The small molecule below binds the protein below.
Small molecule (SMILES): Nc1ncnc2c1ncn2[C@@H]1O[C@H](COP(=O)(O)OP(=O)(O)OP(O)(O)=S)[C@@H](O)[C@H]1O

Binding-site contacts:
Ligand atom PB contacts residue SER26 of chain 1.A at 3.7 Å.
Ligand atom O2B contacts residue LYS43 of chain 1.A at 3.5 Å (salt-bridge).
Ligand atom N3 contacts residue LEU20 of chain 1.A at 3.5 Å.
Ligand atom C6 contacts residue GLU96 of chain 1.A at 3.9 Å.
Ligand atom N6 contacts residue GLU96 of chain 1.A at 2.8 Å (salt-bridge).
Ligand atom PA contacts residue ASP159 of chain 1.A at 3.7 Å.
Ligand atom O3' contacts residue ALA145 of chain 1.A at 3.8 Å.
Ligand atom O2A contacts residue MET158 of chain 1.A at 3.7 Å.
Ligand atom O2G contacts residue MG1 of chain 1.C at 3.8 Å.
Ligand atom N7 contacts residue MET158 of chain 1.A at 3.9 Å.
Ligand atom O3' contacts residue MET158 of chain 1.A at 3.8 Å.
Ligand atom C2 contacts residue MET148 of chain 1.A at 3.8 Å (hydrophobic).
Ligand atom N1 contacts residue ALA41 of chain 1.A at 3.8 Å.
Ligand atom O1B contacts residue SER26 of chain 1.A at 2.5 Å (h-bond).
Ligand atom O2' contacts residue LEU20 of chain 1.A at 3.5 Å (h-bond).
Ligand atom O5' contacts residue MET158 of chain 1.A at 3.7 Å.
Ligand atom O2G contacts residue ASP159 of chain 1.A at 2.6 Å (salt-bridge).
Ligand atom O1A contacts residue LYS43 of chain 1.A at 2.8 Å (salt-bridge).
Ligand atom PA contacts residue MG1 of chain 1.D at 3.9 Å.
Ligand atom O3G contacts residue MG1 of chain 1.C at 3.5 Å.
Ligand atom O2A contacts residue MG1 of chain 1.D at 3.0 Å.
Ligand atom C2 contacts residue VAL98 of chain 1.A at 3.3 Å (hydrophobic).
Ligand atom C2 contacts residue LEU20 of chain 1.A at 3.5 Å (hydrophobic).
Ligand atom N9 contacts residue VAL28 of chain 1.A at 3.9 Å.
Ligand atom O1A contacts residue ASP159 of chain 1.A at 3.8 Å.
Ligand atom O2A contacts residue ASN146 of chain 1.A at 3.5 Å (h-bond).
Ligand atom O2A contacts residue ASP159 of chain 1.A at 2.6 Å (salt-bridge).
Ligand atom O2G contacts residue MG1 of chain 1.D at 3.5 Å.
Ligand atom N1 contacts residue VAL98 of chain 1.A at 3.1 Å (h-bond).
Ligand atom O2B contacts residue MG1 of chain 1.C at 2.5 Å.
Ligand atom C3' contacts residue MET158 of chain 1.A at 3.6 Å (hydrophobic).
Ligand atom N3 contacts residue MET148 of chain 1.A at 3.6 Å.
Ligand atom O4' contacts residue VAL28 of chain 1.A at 3.6 Å.
Ligand atom O2B contacts residue ASP159 of chain 1.A at 3.1 Å (salt-bridge).
Ligand atom O3' contacts residue MG1 of chain 1.D at 3.4 Å.
Ligand atom C8 contacts residue VAL28 of chain 1.A at 3.9 Å (hydrophobic).
Ligand atom O3' contacts residue THR102 of chain 1.A at 3.3 Å.
Ligand atom C8 contacts residue MET158 of chain 1.A at 3.8 Å (hydrophobic).
Ligand atom C6 contacts residue ALA41 of chain 1.A at 3.7 Å (hydrophobic).
Ligand atom N6 contacts residue ALA41 of chain 1.A at 3.6 Å.

Sequence of chain 1.A:
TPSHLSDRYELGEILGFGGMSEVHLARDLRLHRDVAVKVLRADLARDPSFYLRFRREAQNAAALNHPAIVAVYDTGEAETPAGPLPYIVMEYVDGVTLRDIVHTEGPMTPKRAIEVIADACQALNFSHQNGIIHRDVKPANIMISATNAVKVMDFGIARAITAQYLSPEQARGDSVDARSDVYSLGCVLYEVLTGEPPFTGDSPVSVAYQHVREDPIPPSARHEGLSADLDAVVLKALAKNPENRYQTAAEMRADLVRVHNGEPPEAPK